Sequence of chain 1.A:
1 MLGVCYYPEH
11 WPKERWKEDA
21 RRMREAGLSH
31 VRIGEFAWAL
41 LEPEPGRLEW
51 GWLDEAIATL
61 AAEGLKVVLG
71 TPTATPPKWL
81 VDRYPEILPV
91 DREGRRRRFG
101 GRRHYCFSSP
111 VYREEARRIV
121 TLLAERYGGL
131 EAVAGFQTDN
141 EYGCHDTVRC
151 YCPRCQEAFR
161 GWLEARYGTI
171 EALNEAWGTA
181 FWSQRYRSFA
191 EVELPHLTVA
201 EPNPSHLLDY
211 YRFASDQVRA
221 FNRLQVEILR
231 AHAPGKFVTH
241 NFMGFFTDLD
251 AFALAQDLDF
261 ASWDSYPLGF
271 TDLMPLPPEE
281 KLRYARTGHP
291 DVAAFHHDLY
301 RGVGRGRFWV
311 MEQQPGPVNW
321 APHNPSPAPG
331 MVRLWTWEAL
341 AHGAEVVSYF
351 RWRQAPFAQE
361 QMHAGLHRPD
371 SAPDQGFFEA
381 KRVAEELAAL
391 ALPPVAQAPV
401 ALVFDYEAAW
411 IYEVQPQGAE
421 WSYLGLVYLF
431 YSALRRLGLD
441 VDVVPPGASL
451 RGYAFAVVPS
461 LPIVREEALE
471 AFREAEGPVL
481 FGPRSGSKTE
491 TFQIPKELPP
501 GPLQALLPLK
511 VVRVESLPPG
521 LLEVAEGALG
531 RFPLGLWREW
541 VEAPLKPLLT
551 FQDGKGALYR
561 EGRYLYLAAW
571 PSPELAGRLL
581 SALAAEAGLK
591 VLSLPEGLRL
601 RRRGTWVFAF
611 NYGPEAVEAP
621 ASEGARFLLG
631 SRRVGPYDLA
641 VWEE

Binding-site contacts:
Ligand atom C2 contacts residue ASN140 of chain 3.A at 3.7 Å.
Ligand atom C3 contacts residue ARG102 of chain 3.A at 3.8 Å.
Ligand atom C4 contacts residue GLU360 of chain 3.A at 3.5 Å.
Ligand atom O4 contacts residue GLU360 of chain 3.A at 2.4 Å (salt-bridge).
Ligand atom C2 contacts residue GLU141 of chain 3.A at 3.5 Å.
Ligand atom O6 contacts residue TYR266 of chain 3.A at 3.2 Å.
Ligand atom C4 contacts residue GLU312 of chain 3.A at 4.1 Å.
Ligand atom C3 contacts residue PHE350 of chain 3.A at 3.8 Å (hydrophobic).
Ligand atom O2 contacts residue GLU312 of chain 3.A at 2.8 Å (salt-bridge).
Ligand atom O1 contacts residue GLU312 of chain 3.A at 2.3 Å (salt-bridge).
Ligand atom O5 contacts residue ARG102 of chain 3.A at 3.9 Å.
Ligand atom O1 contacts residue GLU141 of chain 3.A at 3.1 Å (salt-bridge).
Ligand atom O1 contacts residue ASP264 of chain 3.A at 3.5 Å (salt-bridge).
Ligand atom O2 contacts residue ASP264 of chain 3.A at 3.8 Å.
Ligand atom O2 contacts residue GLU141 of chain 3.A at 3.4 Å.
Ligand atom O3 contacts residue PHE350 of chain 3.A at 3.6 Å.
Ligand atom O4 contacts residue ARG102 of chain 3.A at 3.0 Å (salt-bridge).
Ligand atom O5 contacts residue GLU312 of chain 3.A at 4.1 Å.
Ligand atom O6 contacts residue TRP320 of chain 3.A at 2.9 Å (h-bond).
Ligand atom C6 contacts residue TRP320 of chain 3.A at 3.4 Å (hydrophobic).
Ligand atom C1 contacts residue GLU141 of chain 3.A at 3.0 Å.
Ligand atom O6 contacts residue HIS363 of chain 3.A at 2.8 Å (h-bond).
Ligand atom O3 contacts residue PHE36 of chain 3.A at 3.5 Å.
Ligand atom O2 contacts residue ASN140 of chain 3.A at 2.9 Å (h-bond).
Ligand atom O2 contacts residue ASN241 of chain 3.A at 3.9 Å.
Ligand atom C3 contacts residue GLU312 of chain 3.A at 3.3 Å.
Ligand atom C6 contacts residue HIS363 of chain 3.A at 3.5 Å.
Ligand atom C6 contacts residue GLU360 of chain 3.A at 3.6 Å.
Ligand atom C4 contacts residue ARG102 of chain 3.A at 4.0 Å.
Ligand atom C5 contacts residue TYR266 of chain 3.A at 3.5 Å (hydrophobic).
Ligand atom O1 contacts residue TYR266 of chain 3.A at 3.2 Å.
Ligand atom C2 contacts residue GLU312 of chain 3.A at 3.5 Å.
Ligand atom O5 contacts residue TYR266 of chain 3.A at 4.0 Å.
Ligand atom C2 contacts residue ARG102 of chain 3.A at 3.6 Å.
Ligand atom O3 contacts residue ARG102 of chain 3.A at 3.3 Å (salt-bridge).
Ligand atom C5 contacts residue GLU312 of chain 3.A at 3.8 Å.
Ligand atom O3 contacts residue ASN140 of chain 3.A at 4.0 Å.
Ligand atom O5 contacts residue GLU141 of chain 3.A at 4.0 Å.
Ligand atom C4 contacts residue PHE350 of chain 3.A at 3.6 Å (hydrophobic).
Ligand atom C1 contacts residue GLU312 of chain 3.A at 3.3 Å.

Sequence of chain 3.A:
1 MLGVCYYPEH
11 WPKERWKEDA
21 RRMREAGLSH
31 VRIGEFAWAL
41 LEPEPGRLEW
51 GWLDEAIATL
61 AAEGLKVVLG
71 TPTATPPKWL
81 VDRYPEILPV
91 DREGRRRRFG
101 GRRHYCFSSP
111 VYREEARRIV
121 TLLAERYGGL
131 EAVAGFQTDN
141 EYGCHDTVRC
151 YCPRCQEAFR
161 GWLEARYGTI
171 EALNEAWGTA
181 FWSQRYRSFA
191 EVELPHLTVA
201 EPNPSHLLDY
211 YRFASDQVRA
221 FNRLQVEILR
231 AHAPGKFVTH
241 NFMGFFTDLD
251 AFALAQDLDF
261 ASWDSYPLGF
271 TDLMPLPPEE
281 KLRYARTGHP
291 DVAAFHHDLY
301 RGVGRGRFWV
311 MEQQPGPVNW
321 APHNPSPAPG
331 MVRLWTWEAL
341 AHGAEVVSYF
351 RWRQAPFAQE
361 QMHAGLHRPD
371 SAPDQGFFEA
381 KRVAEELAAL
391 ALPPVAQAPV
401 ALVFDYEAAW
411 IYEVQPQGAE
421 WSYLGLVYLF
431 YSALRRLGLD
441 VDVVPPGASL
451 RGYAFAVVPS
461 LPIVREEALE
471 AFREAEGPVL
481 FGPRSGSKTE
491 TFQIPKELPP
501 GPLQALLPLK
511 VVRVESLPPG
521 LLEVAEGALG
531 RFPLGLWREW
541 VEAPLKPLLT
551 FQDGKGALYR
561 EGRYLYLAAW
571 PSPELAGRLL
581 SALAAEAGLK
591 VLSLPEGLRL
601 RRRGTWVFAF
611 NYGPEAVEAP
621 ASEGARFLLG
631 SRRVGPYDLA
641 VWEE

A small-molecule ligand and the protein it binds are described below.
Small molecule (SMILES): OC[C@H]1O[C@@H](O)[C@H](O)[C@@H](O)[C@H]1O